Binding-site contacts:
Ligand atom CN contacts residue CYS228 of chain 1.A at 3.5 Å (hydrophobic).
Ligand atom CA contacts residue ASP383 of chain 1.A at 4.4 Å.
Ligand atom CB contacts residue TRP376 of chain 1.A at 3.9 Å (hydrophobic).
Ligand atom O contacts residue ASP383 of chain 1.A at 4.2 Å.
Ligand atom C contacts residue HIS227 of chain 1.A at 3.9 Å.
Ligand atom C contacts residue LEU235 of chain 1.A at 4.3 Å (hydrophobic).
Ligand atom CB contacts residue LEU235 of chain 1.A at 4.1 Å (hydrophobic).
Ligand atom CA contacts residue ASN222 of chain 1.A at 3.7 Å.
Ligand atom CG contacts residue HIS330 of chain 1.A at 4.4 Å.
Ligand atom O contacts residue CYS228 of chain 1.A at 3.0 Å (h-bond).
Ligand atom O contacts residue FE1 of chain 1.C at 2.4 Å.
Ligand atom CD contacts residue ASN222 of chain 1.A at 2.7 Å.
Ligand atom CG contacts residue PHE239 of chain 1.A at 3.8 Å (hydrophobic).
Ligand atom O contacts residue HIS232 of chain 1.A at 3.4 Å (h-bond).
Ligand atom N contacts residue GLU224 of chain 1.A at 3.6 Å (salt-bridge).
Ligand atom O contacts residue GLU224 of chain 1.A at 4.0 Å.
Ligand atom C contacts residue CYS228 of chain 1.A at 4.1 Å (hydrophobic).
Ligand atom O contacts residue HIS227 of chain 1.A at 3.1 Å (h-bond).
Ligand atom OXT contacts residue ASP383 of chain 1.A at 2.9 Å (salt-bridge).
Ligand atom CG contacts residue ASN222 of chain 1.A at 4.0 Å.
Ligand atom C contacts residue ASP383 of chain 1.A at 3.6 Å.
Ligand atom OXT contacts residue TRP376 of chain 1.A at 4.1 Å.
Ligand atom CN contacts residue GLU224 of chain 1.A at 3.2 Å.
Ligand atom CN contacts residue PHE239 of chain 1.A at 4.2 Å (hydrophobic).
Ligand atom CN contacts residue CYS225 of chain 1.A at 3.0 Å (hydrophobic).
Ligand atom N contacts residue CYS225 of chain 1.A at 4.4 Å.
Ligand atom N contacts residue ASN222 of chain 1.A at 2.8 Å (h-bond).
Ligand atom CN contacts residue ALA246 of chain 1.A at 4.5 Å (hydrophobic).
Ligand atom OXT contacts residue LEU235 of chain 1.A at 3.9 Å.
Ligand atom C contacts residue FE1 of chain 1.C at 2.5 Å.
Ligand atom OXT contacts residue THR379 of chain 1.A at 3.4 Å.
Ligand atom OXT contacts residue HIS232 of chain 1.A at 3.3 Å (h-bond).
Ligand atom OXT contacts residue HIS227 of chain 1.A at 4.4 Å.
Ligand atom CA contacts residue FE1 of chain 1.C at 3.9 Å.
Ligand atom C contacts residue HIS232 of chain 1.A at 3.7 Å.
Ligand atom OXT contacts residue FE1 of chain 1.C at 2.6 Å.
Ligand atom CN contacts residue ASN222 of chain 1.A at 3.9 Å.
Ligand atom N contacts residue ASN221 of chain 1.A at 4.3 Å.
Ligand atom O contacts residue CYS225 of chain 1.A at 3.9 Å.

A protein and the small-molecule ligand that binds it are described below.
Small molecule (SMILES): CN1CCC[C@H]1C(=O)O

Sequence of chain 1.A:
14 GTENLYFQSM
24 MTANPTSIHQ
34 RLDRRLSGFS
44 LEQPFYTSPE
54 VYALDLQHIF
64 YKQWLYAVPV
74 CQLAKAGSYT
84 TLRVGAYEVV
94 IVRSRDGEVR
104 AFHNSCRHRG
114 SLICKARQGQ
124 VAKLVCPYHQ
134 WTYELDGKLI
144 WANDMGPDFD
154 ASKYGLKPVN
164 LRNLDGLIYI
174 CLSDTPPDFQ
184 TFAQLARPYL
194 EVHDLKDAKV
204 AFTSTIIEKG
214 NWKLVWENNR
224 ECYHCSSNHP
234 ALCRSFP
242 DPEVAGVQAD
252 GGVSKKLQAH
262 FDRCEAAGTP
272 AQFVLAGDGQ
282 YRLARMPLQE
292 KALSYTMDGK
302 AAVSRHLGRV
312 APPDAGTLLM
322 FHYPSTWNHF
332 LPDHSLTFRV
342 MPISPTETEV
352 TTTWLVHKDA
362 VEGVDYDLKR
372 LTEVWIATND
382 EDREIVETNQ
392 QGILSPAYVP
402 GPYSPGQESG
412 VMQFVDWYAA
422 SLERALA